The protein below binds the small molecule below.
Small molecule (SMILES): CC(=O)N[C@@H]1[C@@H](O)[C@H](O)[C@@H](CO)O[C@H]1O

Sequence of chain 1.D:
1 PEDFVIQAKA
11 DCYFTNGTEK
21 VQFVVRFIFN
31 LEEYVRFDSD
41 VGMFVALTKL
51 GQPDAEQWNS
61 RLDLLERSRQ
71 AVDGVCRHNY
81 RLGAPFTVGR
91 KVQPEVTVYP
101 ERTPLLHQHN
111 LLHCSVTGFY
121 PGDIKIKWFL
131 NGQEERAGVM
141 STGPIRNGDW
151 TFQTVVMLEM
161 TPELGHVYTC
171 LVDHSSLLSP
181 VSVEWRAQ

Binding-site contacts:
Ligand atom C2 contacts residue ASN16 of chain 1.D at 2.2 Å.
Ligand atom O3 contacts residue ASN16 of chain 1.D at 4.5 Å.
Ligand atom C7 contacts residue LYS20 of chain 1.D at 3.7 Å.
Ligand atom O7 contacts residue ASN16 of chain 1.D at 3.0 Å (h-bond).
Ligand atom C1 contacts residue ASN16 of chain 1.D at 1.4 Å.
Ligand atom C4 contacts residue ASN16 of chain 1.D at 4.1 Å.
Ligand atom C5 contacts residue ASN16 of chain 1.D at 3.6 Å.
Ligand atom O5 contacts residue ASN16 of chain 1.D at 2.4 Å (h-bond).
Ligand atom C7 contacts residue ASN16 of chain 1.D at 3.0 Å.
Ligand atom O6 contacts residue GLU19 of chain 1.D at 3.4 Å (salt-bridge).
Ligand atom C2 contacts residue GLU19 of chain 1.D at 4.4 Å.
Ligand atom N2 contacts residue ASN16 of chain 1.D at 2.7 Å (h-bond).
Ligand atom O7 contacts residue LYS20 of chain 1.D at 2.6 Å (salt-bridge).
Ligand atom C8 contacts residue LYS20 of chain 1.D at 4.3 Å.
Ligand atom C1 contacts residue GLU19 of chain 1.D at 4.5 Å.
Ligand atom O5 contacts residue GLU19 of chain 1.D at 4.0 Å.
Ligand atom C8 contacts residue ASN16 of chain 1.D at 4.2 Å.
Ligand atom C3 contacts residue ASN16 of chain 1.D at 3.6 Å.
Ligand atom O7 contacts residue GLU19 of chain 1.D at 4.0 Å.